Sequence of chain 1.A:
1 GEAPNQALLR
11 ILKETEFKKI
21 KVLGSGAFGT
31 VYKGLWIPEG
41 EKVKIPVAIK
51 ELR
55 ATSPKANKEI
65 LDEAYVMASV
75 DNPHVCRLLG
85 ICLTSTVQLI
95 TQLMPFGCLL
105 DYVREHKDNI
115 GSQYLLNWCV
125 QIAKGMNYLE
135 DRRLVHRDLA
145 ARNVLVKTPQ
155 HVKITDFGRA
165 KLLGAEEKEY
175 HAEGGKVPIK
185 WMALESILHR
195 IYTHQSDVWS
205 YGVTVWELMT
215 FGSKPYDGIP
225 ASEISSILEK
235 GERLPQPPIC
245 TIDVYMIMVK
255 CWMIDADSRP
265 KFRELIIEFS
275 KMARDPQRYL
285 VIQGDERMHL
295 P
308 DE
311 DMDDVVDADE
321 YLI

Binding-site contacts:
Ligand atom N contacts residue VAL181 of chain 1.A at 2.8 Å (h-bond).
Ligand atom O3P contacts residue ASN147 of chain 1.A at 3.5 Å (h-bond).
Ligand atom C contacts residue LYS180 of chain 1.A at 4.1 Å.
Ligand atom CB contacts residue VAL181 of chain 1.A at 4.0 Å (hydrophobic).
Ligand atom CD2 contacts residue ALA225 of chain 1.A at 3.6 Å (hydrophobic).
Ligand atom CB contacts residue ILE183 of chain 1.A at 3.8 Å (hydrophobic).
Ligand atom O contacts residue GLY179 of chain 1.A at 3.8 Å.
Ligand atom O contacts residue VAL181 of chain 1.A at 3.9 Å.
Ligand atom OH contacts residue ARG146 of chain 1.A at 3.2 Å (salt-bridge).
Ligand atom O3P contacts residue LYS184 of chain 1.A at 2.9 Å (salt-bridge).
Ligand atom P contacts residue ARG146 of chain 1.A at 3.7 Å.
Ligand atom P contacts residue ASP142 of chain 1.A at 4.0 Å.
Ligand atom CE1 contacts residue ARG146 of chain 1.A at 3.8 Å.
Ligand atom CD2 contacts residue ILE191 of chain 1.A at 3.4 Å (hydrophobic).
Ligand atom C contacts residue VAL181 of chain 1.A at 3.6 Å (hydrophobic).
Ligand atom O contacts residue PRO182 of chain 1.A at 3.4 Å.
Ligand atom O3P contacts residue ARG146 of chain 1.A at 3.6 Å (salt-bridge).
Ligand atom CD1 contacts residue ILE191 of chain 1.A at 3.7 Å (hydrophobic).
Ligand atom OH contacts residue ASP142 of chain 1.A at 3.5 Å (salt-bridge).
Ligand atom O2P contacts residue LYS184 of chain 1.A at 4.0 Å.
Ligand atom CD1 contacts residue VAL181 of chain 1.A at 3.8 Å (hydrophobic).
Ligand atom CA contacts residue VAL181 of chain 1.A at 3.6 Å (hydrophobic).
Ligand atom CZ contacts residue ARG146 of chain 1.A at 4.0 Å.
Ligand atom O3P contacts residue ASP142 of chain 1.A at 3.2 Å (salt-bridge).
Ligand atom O2P contacts residue ARG146 of chain 1.A at 3.4 Å.
Ligand atom NE2 contacts residue ARG146 of chain 1.A at 4.2 Å.
Ligand atom CZ contacts residue ASP142 of chain 1.A at 4.1 Å.
Ligand atom P contacts residue LYS184 of chain 1.A at 3.9 Å.
Ligand atom O contacts residue LYS180 of chain 1.A at 3.3 Å.
Ligand atom CD1 contacts residue LYS180 of chain 1.A at 4.0 Å.
Ligand atom CG contacts residue ILE191 of chain 1.A at 3.9 Å (hydrophobic).
Ligand atom CE2 contacts residue ALA225 of chain 1.A at 3.8 Å (hydrophobic).
Ligand atom CE1 contacts residue PRO182 of chain 1.A at 3.6 Å (hydrophobic).
Ligand atom O3P contacts residue ASP160 of chain 1.A at 3.1 Å (salt-bridge).
Ligand atom CE1 contacts residue ASP142 of chain 1.A at 3.8 Å.
Ligand atom CD1 contacts residue VAL181 of chain 1.A at 3.9 Å (hydrophobic).
Ligand atom CB contacts residue LYS180 of chain 1.A at 4.2 Å.
Ligand atom O2P contacts residue ALA225 of chain 1.A at 3.6 Å (h-bond).
Ligand atom CD1 contacts residue PRO182 of chain 1.A at 3.7 Å (hydrophobic).
Ligand atom O contacts residue VAL181 of chain 1.A at 3.0 Å (h-bond).

The protein below binds the small molecule below.
Small molecule (SMILES): CC(C)C[C@H](NC(=O)[C@H](Cc1ccc(OP(=O)(O)O)cc1)NC(=O)[C@H](Cc1ccc(OP(=O)(O)O)cc1)NC(=O)[C@H](CC1=NC=NC1)NC(=O)[C@@H](N)[C@@H](C)O)C(=O)N[C@@H](CC(C)C)C(=O)N1CCC[C@H]1C=O